A protein and the small-molecule ligand that binds it are described below.
Small molecule (SMILES): N#Cc1ccc(Cl)cc1O[C@H](CCN)c1ccccc1

Sequence of chain 2.A:
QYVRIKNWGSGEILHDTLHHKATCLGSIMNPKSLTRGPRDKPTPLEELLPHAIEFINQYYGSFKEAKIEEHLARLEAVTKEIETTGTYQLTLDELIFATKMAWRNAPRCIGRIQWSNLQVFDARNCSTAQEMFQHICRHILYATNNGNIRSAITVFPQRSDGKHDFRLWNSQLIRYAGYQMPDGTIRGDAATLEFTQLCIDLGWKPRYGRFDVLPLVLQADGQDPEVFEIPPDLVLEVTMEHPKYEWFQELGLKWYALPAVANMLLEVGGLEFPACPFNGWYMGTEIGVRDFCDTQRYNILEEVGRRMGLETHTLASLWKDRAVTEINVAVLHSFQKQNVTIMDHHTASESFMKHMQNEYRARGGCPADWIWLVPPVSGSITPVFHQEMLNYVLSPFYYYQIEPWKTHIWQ

Binding-site contacts:
Ligand atom C8 contacts residue HEM1 of chain 2.G at 3.3 Å.
Ligand atom N10 contacts residue HEM1 of chain 2.G at 3.8 Å.
Ligand atom O11 contacts residue HEM1 of chain 2.G at 3.4 Å.
Ligand atom C18 contacts residue HEM1 of chain 2.G at 3.6 Å.
Ligand atom C2 contacts residue PRO279 of chain 2.A at 3.3 Å (hydrophobic).
Ligand atom C17 contacts residue PRO279 of chain 2.A at 3.8 Å (hydrophobic).
Ligand atom C18 contacts residue TRP301 of chain 2.A at 4.0 Å (hydrophobic).
Ligand atom C2 contacts residue ALA280 of chain 2.A at 3.9 Å (hydrophobic).
Ligand atom C1 contacts residue ALA280 of chain 2.A at 3.2 Å (hydrophobic).
Ligand atom C5 contacts residue VAL281 of chain 2.A at 3.5 Å (hydrophobic).
Ligand atom N10 contacts residue GLU306 of chain 2.A at 3.4 Å (salt-bridge).
Ligand atom C3 contacts residue PRO279 of chain 2.A at 3.7 Å (hydrophobic).
Ligand atom CL2 contacts residue VAL281 of chain 2.A at 3.6 Å.
Ligand atom C16 contacts residue TRP301 of chain 2.A at 3.3 Å (hydrophobic).
Ligand atom C2 contacts residue TYR302 of chain 2.A at 3.4 Å (hydrophobic).
Ligand atom N19 contacts residue GLU306 of chain 2.A at 3.7 Å.
Ligand atom C6 contacts residue ALA280 of chain 2.A at 3.5 Å (hydrophobic).
Ligand atom N19 contacts residue MET303 of chain 2.A at 3.2 Å (h-bond).
Ligand atom C17 contacts residue HEM1 of chain 2.G at 3.6 Å.
Ligand atom C15 contacts residue GLY300 of chain 2.A at 3.8 Å.
Ligand atom C6 contacts residue VAL281 of chain 2.A at 3.7 Å (hydrophobic).
Ligand atom C14 contacts residue HEM1 of chain 2.G at 4.0 Å.
Ligand atom C9 contacts residue HEM1 of chain 2.G at 3.0 Å.
Ligand atom C13 contacts residue HEM1 of chain 2.G at 4.0 Å.
Ligand atom C18 contacts residue TYR302 of chain 2.A at 3.9 Å (hydrophobic).
Ligand atom C7 contacts residue HEM1 of chain 2.G at 3.6 Å.
Ligand atom C1 contacts residue GLN192 of chain 2.A at 3.3 Å.
Ligand atom N19 contacts residue HEM1 of chain 2.G at 3.6 Å.
Ligand atom C2 contacts residue GLN192 of chain 2.A at 3.6 Å.
Ligand atom CL2 contacts residue HEM1 of chain 2.G at 3.8 Å.
Ligand atom C1 contacts residue PRO279 of chain 2.A at 3.6 Å (hydrophobic).
Ligand atom C8 contacts residue GLU306 of chain 2.A at 3.6 Å.
Ligand atom C12 contacts residue HEM1 of chain 2.G at 4.0 Å.
Ligand atom C6 contacts residue GLN192 of chain 2.A at 3.5 Å.
Ligand atom C16 contacts residue PRO279 of chain 2.A at 3.8 Å (hydrophobic).
Ligand atom C15 contacts residue HEM1 of chain 2.G at 3.3 Å.
Ligand atom N19 contacts residue TYR302 of chain 2.A at 3.4 Å.
Ligand atom C16 contacts residue HEM1 of chain 2.G at 3.3 Å.
Ligand atom CL2 contacts residue PHE298 of chain 2.A at 3.5 Å.
Ligand atom C3 contacts residue TYR302 of chain 2.A at 3.6 Å (hydrophobic).